Sequence of chain 1.F:
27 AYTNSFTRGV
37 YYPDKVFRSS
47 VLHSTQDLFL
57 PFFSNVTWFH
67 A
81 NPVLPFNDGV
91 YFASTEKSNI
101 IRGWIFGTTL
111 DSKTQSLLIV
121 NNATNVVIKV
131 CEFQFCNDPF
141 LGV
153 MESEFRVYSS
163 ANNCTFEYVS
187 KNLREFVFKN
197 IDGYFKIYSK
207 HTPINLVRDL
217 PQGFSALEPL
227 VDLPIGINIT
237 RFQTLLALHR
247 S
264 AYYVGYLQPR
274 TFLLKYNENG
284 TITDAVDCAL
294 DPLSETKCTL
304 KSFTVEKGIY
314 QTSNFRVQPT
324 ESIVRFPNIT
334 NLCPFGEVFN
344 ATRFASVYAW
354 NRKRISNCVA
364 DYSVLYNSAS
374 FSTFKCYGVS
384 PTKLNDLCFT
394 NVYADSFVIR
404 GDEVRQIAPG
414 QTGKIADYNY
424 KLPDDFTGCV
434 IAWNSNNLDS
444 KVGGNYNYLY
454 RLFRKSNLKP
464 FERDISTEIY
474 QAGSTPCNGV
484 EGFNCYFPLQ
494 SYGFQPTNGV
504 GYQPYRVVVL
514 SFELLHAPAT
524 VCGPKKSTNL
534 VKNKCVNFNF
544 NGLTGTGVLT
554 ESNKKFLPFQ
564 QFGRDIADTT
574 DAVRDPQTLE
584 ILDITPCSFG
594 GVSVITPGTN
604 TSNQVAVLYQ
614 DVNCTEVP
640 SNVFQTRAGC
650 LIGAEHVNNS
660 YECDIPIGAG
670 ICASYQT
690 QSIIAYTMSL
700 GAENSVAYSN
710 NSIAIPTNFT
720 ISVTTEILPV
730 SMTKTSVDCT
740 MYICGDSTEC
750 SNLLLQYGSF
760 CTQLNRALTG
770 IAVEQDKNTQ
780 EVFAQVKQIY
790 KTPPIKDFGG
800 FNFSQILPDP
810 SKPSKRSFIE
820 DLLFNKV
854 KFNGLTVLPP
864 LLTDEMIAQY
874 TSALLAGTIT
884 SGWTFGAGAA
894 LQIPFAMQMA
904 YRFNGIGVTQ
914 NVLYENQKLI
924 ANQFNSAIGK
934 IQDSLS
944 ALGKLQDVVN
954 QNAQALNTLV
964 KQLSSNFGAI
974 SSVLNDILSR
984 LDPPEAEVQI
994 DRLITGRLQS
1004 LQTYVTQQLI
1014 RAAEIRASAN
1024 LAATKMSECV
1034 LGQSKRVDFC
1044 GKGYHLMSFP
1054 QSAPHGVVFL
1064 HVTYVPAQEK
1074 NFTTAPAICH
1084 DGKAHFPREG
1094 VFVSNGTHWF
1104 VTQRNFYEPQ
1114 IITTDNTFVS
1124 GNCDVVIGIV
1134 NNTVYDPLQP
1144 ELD

Binding-site contacts:
Ligand atom C2 contacts residue ASN657 of chain 1.F at 2.4 Å.
Ligand atom C4 contacts residue ASN657 of chain 1.F at 4.2 Å.
Ligand atom C1 contacts residue ASN657 of chain 1.F at 1.4 Å.
Ligand atom C7 contacts residue ASN657 of chain 1.F at 3.6 Å.
Ligand atom N2 contacts residue ASN657 of chain 1.F at 2.9 Å (h-bond).
Ligand atom C3 contacts residue ASN657 of chain 1.F at 3.8 Å.
Ligand atom O5 contacts residue ASN657 of chain 1.F at 2.4 Å (h-bond).
Ligand atom C8 contacts residue HIS655 of chain 1.F at 4.2 Å.
Ligand atom C5 contacts residue ASN657 of chain 1.F at 3.7 Å.
Ligand atom O7 contacts residue ASN657 of chain 1.F at 3.8 Å.

This protein binds this small molecule.
Small molecule (SMILES): CC(=O)N[C@@H]1[C@@H](O)[C@H](O)[C@@H](CO)O[C@H]1O